The small molecule below binds the protein below.
Small molecule (SMILES): Cc1ccccc1OP(=O)(O)O

Binding-site contacts:
Ligand atom O12 contacts residue HIS447 of chain 1.B at 3.4 Å (h-bond).
Ligand atom O1P contacts residue GLY121 of chain 1.B at 2.9 Å (h-bond).
Ligand atom P13 contacts residue SER203 of chain 1.B at 1.6 Å.
Ligand atom C1 contacts residue TRP86 of chain 1.B at 3.5 Å (hydrophobic).
Ligand atom C6 contacts residue GLY121 of chain 1.B at 4.1 Å.
Ligand atom C7 contacts residue TRP86 of chain 1.B at 3.9 Å (hydrophobic).
Ligand atom C2 contacts residue TRP86 of chain 1.B at 4.0 Å (hydrophobic).
Ligand atom O1P contacts residue SER203 of chain 1.B at 2.4 Å (h-bond).
Ligand atom O12 contacts residue GLU202 of chain 1.B at 3.9 Å.
Ligand atom C7 contacts residue GLU202 of chain 1.B at 3.1 Å.
Ligand atom C3 contacts residue GLY121 of chain 1.B at 4.2 Å.
Ligand atom O12 contacts residue GLY121 of chain 1.B at 3.4 Å (h-bond).
Ligand atom O1P contacts residue ALA204 of chain 1.B at 3.0 Å (h-bond).
Ligand atom C4 contacts residue GLY122 of chain 1.B at 4.3 Å.
Ligand atom C6 contacts residue TRP86 of chain 1.B at 4.4 Å (hydrophobic).
Ligand atom C6 contacts residue GLU202 of chain 1.B at 4.3 Å.
Ligand atom C6 contacts residue HIS447 of chain 1.B at 4.4 Å.
Ligand atom O2P contacts residue PHE295 of chain 1.B at 3.9 Å.
Ligand atom P13 contacts residue GLY122 of chain 1.B at 3.8 Å.
Ligand atom C5 contacts residue HIS447 of chain 1.B at 4.1 Å.
Ligand atom C5 contacts residue SER203 of chain 1.B at 3.8 Å.
Ligand atom O2P contacts residue SER203 of chain 1.B at 2.5 Å (h-bond).
Ligand atom C7 contacts residue GLY448 of chain 1.B at 4.4 Å.
Ligand atom O12 contacts residue SER203 of chain 1.B at 2.4 Å (h-bond).
Ligand atom C5 contacts residue GLY121 of chain 1.B at 3.5 Å.
Ligand atom O2P contacts residue PHE338 of chain 1.B at 3.9 Å.
Ligand atom P13 contacts residue HIS447 of chain 1.B at 3.5 Å.
Ligand atom O2P contacts residue GLY122 of chain 1.B at 4.2 Å.
Ligand atom P13 contacts residue GLY121 of chain 1.B at 3.7 Å.
Ligand atom O1P contacts residue GLY120 of chain 1.B at 3.8 Å.
Ligand atom C3 contacts residue TYR124 of chain 1.B at 3.7 Å (hydrophobic).
Ligand atom O1P contacts residue GLY122 of chain 1.B at 2.5 Å (h-bond).
Ligand atom O2P contacts residue HIS447 of chain 1.B at 3.7 Å.
Ligand atom O12 contacts residue GLY122 of chain 1.B at 4.4 Å.
Ligand atom C4 contacts residue TYR124 of chain 1.B at 4.4 Å (hydrophobic).
Ligand atom C2 contacts residue TYR337 of chain 1.B at 3.9 Å (hydrophobic).
Ligand atom O12 contacts residue GLY120 of chain 1.B at 4.4 Å.
Ligand atom P13 contacts residue ALA204 of chain 1.B at 3.6 Å.
Ligand atom C4 contacts residue GLY121 of chain 1.B at 3.7 Å.
Ligand atom O2P contacts residue PHE297 of chain 1.B at 4.0 Å.

Sequence of chain 1.B:
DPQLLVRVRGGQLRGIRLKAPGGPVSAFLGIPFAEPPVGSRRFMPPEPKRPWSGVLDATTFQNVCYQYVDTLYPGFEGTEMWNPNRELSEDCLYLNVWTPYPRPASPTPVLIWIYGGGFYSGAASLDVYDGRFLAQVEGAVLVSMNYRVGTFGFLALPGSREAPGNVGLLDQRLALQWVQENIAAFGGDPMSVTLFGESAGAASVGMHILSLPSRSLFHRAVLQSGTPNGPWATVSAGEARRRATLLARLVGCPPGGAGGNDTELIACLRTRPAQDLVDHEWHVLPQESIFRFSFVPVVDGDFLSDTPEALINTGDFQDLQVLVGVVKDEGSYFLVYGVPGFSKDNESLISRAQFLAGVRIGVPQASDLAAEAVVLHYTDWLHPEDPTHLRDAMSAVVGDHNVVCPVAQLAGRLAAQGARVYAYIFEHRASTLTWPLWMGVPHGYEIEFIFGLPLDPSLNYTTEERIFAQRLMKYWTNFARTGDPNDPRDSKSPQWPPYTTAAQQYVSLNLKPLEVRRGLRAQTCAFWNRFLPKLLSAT